Sequence of chain 1.A:
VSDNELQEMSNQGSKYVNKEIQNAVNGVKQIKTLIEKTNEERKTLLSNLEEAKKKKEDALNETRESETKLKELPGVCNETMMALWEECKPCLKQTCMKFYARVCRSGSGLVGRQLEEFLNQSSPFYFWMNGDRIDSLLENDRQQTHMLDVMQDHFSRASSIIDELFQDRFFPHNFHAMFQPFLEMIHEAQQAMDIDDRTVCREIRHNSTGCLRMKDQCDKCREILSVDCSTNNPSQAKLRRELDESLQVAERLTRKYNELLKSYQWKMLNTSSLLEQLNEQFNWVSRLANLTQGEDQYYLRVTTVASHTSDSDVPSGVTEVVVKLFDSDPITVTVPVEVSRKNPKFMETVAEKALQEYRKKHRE

Binding-site contacts:
Ligand atom O7 contacts residue ASP265 of chain 1.A at 3.9 Å.
Ligand atom C7 contacts residue ASN81 of chain 1.A at 3.2 Å.
Ligand atom C3 contacts residue ASN81 of chain 1.A at 3.8 Å.
Ligand atom O7 contacts residue ASN81 of chain 1.A at 3.2 Å (h-bond).
Ligand atom C8 contacts residue VAL79 of chain 1.A at 4.0 Å (hydrophobic).
Ligand atom C5 contacts residue ASN81 of chain 1.A at 3.7 Å.
Ligand atom C8 contacts residue ASP265 of chain 1.A at 4.1 Å.
Ligand atom O5 contacts residue ASN81 of chain 1.A at 2.4 Å (h-bond).
Ligand atom C4 contacts residue ASN81 of chain 1.A at 4.3 Å.
Ligand atom N2 contacts residue ASN81 of chain 1.A at 2.9 Å (h-bond).
Ligand atom C1 contacts residue ASN81 of chain 1.A at 1.4 Å.
Ligand atom C8 contacts residue ASN81 of chain 1.A at 4.2 Å.
Ligand atom C7 contacts residue ASP265 of chain 1.A at 4.4 Å.
Ligand atom C2 contacts residue ASN81 of chain 1.A at 2.5 Å.

A protein and the small-molecule ligand that binds it are described below.
Small molecule (SMILES): CC(=O)N[C@@H]1[C@@H](O)[C@H](O)[C@@H](CO)O[C@H]1O